A protein and the small-molecule ligand that binds it are described below.
Small molecule (SMILES): CC(=O)N[C@H]1[C@H](O[C@H]2[C@H](O)[C@@H](NC(C)=O)CO[C@@H]2CO[C@@H]2O[C@@H](C)[C@@H](O)[C@@H](O)[C@@H]2O)O[C@H](CO)[C@@H](O[C@@H]2O[C@H](CO[C@H]3O[C@H](CO)[C@@H](O)[C@H](O)[C@@H]3O)[C@@H](O[C@H]3O[C@H](CO)[C@@H](O)[C@H](O)[C@@H]3O)[C@H](O)[C@@H]2O)[C@@H]1O

Sequence of chain 1.D:
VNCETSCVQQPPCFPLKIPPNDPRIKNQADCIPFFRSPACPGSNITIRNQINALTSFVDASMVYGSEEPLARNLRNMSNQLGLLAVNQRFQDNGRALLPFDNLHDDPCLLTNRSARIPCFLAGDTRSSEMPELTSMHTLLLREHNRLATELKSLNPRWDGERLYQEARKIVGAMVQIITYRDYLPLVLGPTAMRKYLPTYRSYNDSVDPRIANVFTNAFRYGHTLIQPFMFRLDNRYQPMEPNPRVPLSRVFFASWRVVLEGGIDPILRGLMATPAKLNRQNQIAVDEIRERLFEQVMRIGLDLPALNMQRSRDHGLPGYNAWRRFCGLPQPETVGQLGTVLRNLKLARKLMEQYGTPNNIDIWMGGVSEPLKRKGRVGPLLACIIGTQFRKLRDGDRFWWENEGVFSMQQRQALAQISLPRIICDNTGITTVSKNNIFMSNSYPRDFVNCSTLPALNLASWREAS

Binding-site contacts:
Ligand atom C7 contacts residue SER207 of chain 1.D at 4.5 Å.
Ligand atom C1 contacts residue VAL208 of chain 1.D at 4.1 Å (hydrophobic).
Ligand atom C1 contacts residue SER207 of chain 1.D at 4.2 Å.
Ligand atom O7 contacts residue ARG202 of chain 1.D at 4.4 Å.
Ligand atom C1 contacts residue ASN205 of chain 1.D at 1.4 Å.
Ligand atom C4 contacts residue ARG392 of chain 1.D at 3.5 Å.
Ligand atom C6 contacts residue ARG392 of chain 1.D at 4.1 Å.
Ligand atom O4 contacts residue ARG392 of chain 1.D at 3.7 Å.
Ligand atom C6 contacts residue SER207 of chain 1.D at 4.1 Å.
Ligand atom O7 contacts residue ASN205 of chain 1.D at 3.6 Å (h-bond).
Ligand atom C5 contacts residue SER207 of chain 1.D at 4.2 Å.
Ligand atom C4 contacts residue ASN205 of chain 1.D at 4.3 Å.
Ligand atom O6 contacts residue VAL208 of chain 1.D at 4.3 Å.
Ligand atom O5 contacts residue SER207 of chain 1.D at 4.2 Å.
Ligand atom C5 contacts residue ASN205 of chain 1.D at 3.6 Å.
Ligand atom O5 contacts residue VAL208 of chain 1.D at 4.4 Å.
Ligand atom C6 contacts residue LYS393 of chain 1.D at 4.1 Å.
Ligand atom C5 contacts residue VAL208 of chain 1.D at 4.2 Å (hydrophobic).
Ligand atom N2 contacts residue ASN205 of chain 1.D at 3.0 Å (h-bond).
Ligand atom C7 contacts residue ASN205 of chain 1.D at 3.5 Å.
Ligand atom C2 contacts residue ASN205 of chain 1.D at 2.5 Å.
Ligand atom C3 contacts residue ARG392 of chain 1.D at 4.3 Å.
Ligand atom O5 contacts residue ASN205 of chain 1.D at 2.3 Å (h-bond).
Ligand atom C5 contacts residue VAL208 of chain 1.D at 4.2 Å (hydrophobic).
Ligand atom O5 contacts residue VAL208 of chain 1.D at 3.3 Å.
Ligand atom C3 contacts residue ASN205 of chain 1.D at 3.8 Å.
Ligand atom O5 contacts residue LYS393 of chain 1.D at 4.5 Å.
Ligand atom C6 contacts residue VAL208 of chain 1.D at 4.0 Å (hydrophobic).
Ligand atom O3 contacts residue ARG392 of chain 1.D at 4.1 Å.
Ligand atom C6 contacts residue VAL208 of chain 1.D at 4.2 Å (hydrophobic).
Ligand atom C8 contacts residue SER207 of chain 1.D at 3.4 Å.